The protein below binds the small molecule below.
Small molecule (SMILES): C[C@H](CCC[C@H](C)C(=O)O)[C@H]1CC[C@H]2C3=CC[C@H]4CC(=O)CC[C@]4(C)[C@H]3CC[C@]12C

Sequence of chain 1.C:
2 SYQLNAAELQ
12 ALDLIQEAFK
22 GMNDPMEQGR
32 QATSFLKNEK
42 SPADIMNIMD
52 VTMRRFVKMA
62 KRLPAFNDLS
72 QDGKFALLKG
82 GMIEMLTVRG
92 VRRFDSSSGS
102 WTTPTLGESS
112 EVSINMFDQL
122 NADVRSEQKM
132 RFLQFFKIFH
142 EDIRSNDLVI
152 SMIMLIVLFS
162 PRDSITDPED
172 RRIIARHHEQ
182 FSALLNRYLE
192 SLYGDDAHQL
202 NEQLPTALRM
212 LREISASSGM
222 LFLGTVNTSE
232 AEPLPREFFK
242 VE

Binding-site contacts:
Ligand atom C2 contacts residue ILE215 of chain 1.C at 3.5 Å (hydrophobic).
Ligand atom O3 contacts residue THR104 of chain 1.C at 2.7 Å (h-bond).
Ligand atom C27 contacts residue THR53 of chain 1.C at 3.7 Å.
Ligand atom C27 contacts residue THR104 of chain 1.C at 3.4 Å.
Ligand atom O2 contacts residue ARG90 of chain 1.C at 3.0 Å (salt-bridge).
Ligand atom O1 contacts residue PHE118 of chain 1.C at 3.5 Å.
Ligand atom C2 contacts residue THR88 of chain 1.C at 3.5 Å.
Ligand atom C26 contacts residue THR53 of chain 1.C at 3.5 Å.
Ligand atom C6 contacts residue MET50 of chain 1.C at 3.8 Å (hydrophobic).
Ligand atom C11 contacts residue LEU87 of chain 1.C at 3.6 Å (hydrophobic).
Ligand atom C22 contacts residue TRP102 of chain 1.C at 4.0 Å (hydrophobic).
Ligand atom O2 contacts residue THR53 of chain 1.C at 2.8 Å (h-bond).
Ligand atom C18 contacts residue LEU87 of chain 1.C at 3.7 Å (hydrophobic).
Ligand atom C25 contacts residue THR104 of chain 1.C at 3.4 Å.
Ligand atom C26 contacts residue ILE49 of chain 1.C at 4.0 Å (hydrophobic).
Ligand atom C7 contacts residue MET50 of chain 1.C at 3.8 Å (hydrophobic).
Ligand atom O3 contacts residue PRO105 of chain 1.C at 3.6 Å.
Ligand atom C24 contacts residue THR53 of chain 1.C at 3.7 Å.
Ligand atom C12 contacts residue LEU87 of chain 1.C at 3.9 Å (hydrophobic).
Ligand atom C27 contacts residue ARG90 of chain 1.C at 3.5 Å.
Ligand atom C12 contacts residue GLY91 of chain 1.C at 3.5 Å.
Ligand atom C21 contacts residue ARG90 of chain 1.C at 3.8 Å.
Ligand atom C4 contacts residue LEU222 of chain 1.C at 3.6 Å (hydrophobic).
Ligand atom C24 contacts residue ILE49 of chain 1.C at 3.8 Å (hydrophobic).
Ligand atom C21 contacts residue GLY91 of chain 1.C at 3.9 Å.
Ligand atom C18 contacts residue MET50 of chain 1.C at 3.9 Å (hydrophobic).
Ligand atom C19 contacts residue LEU87 of chain 1.C at 4.0 Å (hydrophobic).
Ligand atom C25 contacts residue THR53 of chain 1.C at 3.8 Å.
Ligand atom C1 contacts residue THR88 of chain 1.C at 3.6 Å.
Ligand atom O3 contacts residue ARG90 of chain 1.C at 2.8 Å (salt-bridge).
Ligand atom C26 contacts residue MET27 of chain 1.C at 3.8 Å (hydrophobic).
Ligand atom O1 contacts residue GLN129 of chain 1.C at 3.1 Å (h-bond).
Ligand atom C3 contacts residue PHE118 of chain 1.C at 3.9 Å (hydrophobic).
Ligand atom C12 contacts residue TRP102 of chain 1.C at 3.9 Å (hydrophobic).
Ligand atom C26 contacts residue VAL52 of chain 1.C at 3.8 Å (hydrophobic).
Ligand atom C4 contacts residue PHE118 of chain 1.C at 4.0 Å (hydrophobic).
Ligand atom C7 contacts residue MET117 of chain 1.C at 3.5 Å (hydrophobic).
Ligand atom C17 contacts residue TRP102 of chain 1.C at 4.0 Å (hydrophobic).
Ligand atom O3 contacts residue THR106 of chain 1.C at 3.8 Å.
Ligand atom C6 contacts residue MET117 of chain 1.C at 3.8 Å (hydrophobic).